Binding-site contacts:
Ligand atom CD1 contacts residue LEU31 of chain 36.A at 3.6 Å (hydrophobic).
Ligand atom N contacts residue ARG34 of chain 36.A at 3.4 Å (salt-bridge).
Ligand atom CB contacts residue VAL39 of chain 36.A at 3.8 Å (hydrophobic).
Ligand atom CB contacts residue ILE230 of chain 36.A at 3.6 Å (hydrophobic).
Ligand atom OG contacts residue ASP229 of chain 36.A at 3.6 Å.
Ligand atom O contacts residue ARG6 of chain 36.A at 3.4 Å (salt-bridge).
Ligand atom CA contacts residue ARG6 of chain 36.A at 3.7 Å.
Ligand atom CD1 contacts residue LEU27 of chain 36.A at 3.6 Å (hydrophobic).
Ligand atom C contacts residue ARG34 of chain 36.A at 3.7 Å.
Ligand atom C contacts residue ASP229 of chain 36.A at 3.8 Å.
Ligand atom N contacts residue ARG34 of chain 36.A at 3.7 Å.
Ligand atom CD1 contacts residue LYS28 of chain 36.A at 3.4 Å.
Ligand atom C contacts residue SER231 of chain 36.A at 3.8 Å.
Ligand atom O contacts residue ASN2 of chain 36.A at 3.8 Å.
Ligand atom CA contacts residue ASP229 of chain 36.A at 3.6 Å.
Ligand atom CD1 contacts residue LEU27 of chain 36.A at 3.8 Å (hydrophobic).
Ligand atom CB contacts residue ARG35 of chain 36.A at 3.4 Å.
Ligand atom CA contacts residue SER231 of chain 36.A at 3.6 Å.
Ligand atom CE contacts residue VAL37 of chain 36.A at 3.7 Å (hydrophobic).
Ligand atom N contacts residue ARG34 of chain 36.A at 3.9 Å.
Ligand atom O contacts residue SER231 of chain 36.A at 3.2 Å.
Ligand atom O contacts residue ARG34 of chain 36.A at 2.8 Å (salt-bridge).
Ligand atom CA contacts residue ASP229 of chain 36.A at 3.8 Å.
Ligand atom CG contacts residue ARG35 of chain 36.A at 3.1 Å.
Ligand atom NZ contacts residue THR217 of chain 36.A at 3.8 Å.
Ligand atom CD1 contacts residue ILE230 of chain 36.A at 3.5 Å (hydrophobic).
Ligand atom CD2 contacts residue SER24 of chain 36.A at 3.5 Å.
Ligand atom N contacts residue ASP229 of chain 36.A at 3.2 Å (salt-bridge).
Ligand atom CE contacts residue VAL36 of chain 36.A at 3.7 Å (hydrophobic).
Ligand atom CB contacts residue SER24 of chain 36.A at 3.8 Å.
Ligand atom O contacts residue ILE232 of chain 36.A at 3.6 Å (h-bond).
Ligand atom OG contacts residue ARG34 of chain 36.A at 3.7 Å.
Ligand atom CG2 contacts residue LEU31 of chain 36.A at 3.8 Å (hydrophobic).
Ligand atom N contacts residue ASP229 of chain 36.A at 2.8 Å (salt-bridge).
Ligand atom CA contacts residue ARG35 of chain 36.A at 3.8 Å.
Ligand atom O contacts residue LEU4 of chain 36.A at 3.7 Å.
Ligand atom CD2 contacts residue GLU20 of chain 36.A at 3.6 Å.
Ligand atom CE contacts residue ARG35 of chain 36.A at 3.8 Å.
Ligand atom CG contacts residue ILE230 of chain 36.A at 3.6 Å (hydrophobic).
Ligand atom N contacts residue ILE230 of chain 36.A at 3.1 Å (h-bond).

Sequence of chain 36.A:
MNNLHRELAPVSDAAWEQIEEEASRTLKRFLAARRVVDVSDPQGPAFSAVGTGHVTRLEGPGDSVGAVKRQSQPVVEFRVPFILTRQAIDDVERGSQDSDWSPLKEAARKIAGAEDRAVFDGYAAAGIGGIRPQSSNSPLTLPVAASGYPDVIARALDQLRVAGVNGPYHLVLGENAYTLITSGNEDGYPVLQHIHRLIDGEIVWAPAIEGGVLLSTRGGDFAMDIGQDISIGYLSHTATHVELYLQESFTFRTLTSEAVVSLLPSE

This small molecule binds to this protein.
Small molecule (SMILES): CC[C@H](C)[C@H](NC(=O)[C@H](CC(N)=O)NC(=O)[C@H](CC(C)C)NC(=O)[C@H](CO)NC(=O)CNC(=O)[C@@H](N)CO)C(=O)NCC(=O)N[C@@H](CO)C(=O)N[C@@H](CC(C)C)C(=O)N[C@H](C=O)CCCCN